The protein below binds the small molecule below.
Small molecule (SMILES): CC(=O)N[C@@H]1[C@@H](O)[C@H](O)[C@@H](CO)O[C@H]1O

Binding-site contacts:
Ligand atom C7 contacts residue ASN162 of chain 1.A at 3.5 Å.
Ligand atom C4 contacts residue ASN162 of chain 1.A at 4.3 Å.
Ligand atom C3 contacts residue ASN162 of chain 1.A at 3.9 Å.
Ligand atom C8 contacts residue ASN162 of chain 1.A at 4.3 Å.
Ligand atom C8 contacts residue THR164 of chain 1.A at 4.0 Å.
Ligand atom C7 contacts residue THR164 of chain 1.A at 4.0 Å.
Ligand atom C1 contacts residue ASN162 of chain 1.A at 1.4 Å.
Ligand atom O5 contacts residue ASN162 of chain 1.A at 2.3 Å (h-bond).
Ligand atom O7 contacts residue THR164 of chain 1.A at 3.4 Å (h-bond).
Ligand atom C5 contacts residue ASN162 of chain 1.A at 3.5 Å.
Ligand atom O7 contacts residue ASN162 of chain 1.A at 3.0 Å (h-bond).
Ligand atom N2 contacts residue ASN162 of chain 1.A at 3.2 Å (h-bond).
Ligand atom O6 contacts residue ASN162 of chain 1.A at 4.4 Å.
Ligand atom C2 contacts residue ASN162 of chain 1.A at 2.7 Å.

Sequence of chain 1.A:
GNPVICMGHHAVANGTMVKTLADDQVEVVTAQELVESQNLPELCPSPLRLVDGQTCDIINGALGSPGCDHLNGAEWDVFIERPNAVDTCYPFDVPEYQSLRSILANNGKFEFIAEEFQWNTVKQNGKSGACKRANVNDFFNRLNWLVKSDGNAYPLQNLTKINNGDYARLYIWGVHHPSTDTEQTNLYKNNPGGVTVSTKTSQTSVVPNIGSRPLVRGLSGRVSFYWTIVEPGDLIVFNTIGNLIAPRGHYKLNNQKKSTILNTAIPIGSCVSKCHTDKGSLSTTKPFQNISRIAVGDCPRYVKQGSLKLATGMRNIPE